Binding-site contacts:
Ligand atom C8 contacts residue ASN386 of chain 1.A at 3.7 Å.
Ligand atom C6 contacts residue TYR393 of chain 1.A at 4.4 Å (hydrophobic).
Ligand atom C5 contacts residue ASN386 of chain 1.A at 3.7 Å.
Ligand atom O6 contacts residue SER388 of chain 1.A at 3.7 Å.
Ligand atom C5 contacts residue TYR378 of chain 1.A at 4.2 Å (hydrophobic).
Ligand atom C7 contacts residue GLN382 of chain 1.A at 3.7 Å.
Ligand atom C6 contacts residue TYR378 of chain 1.A at 3.7 Å (hydrophobic).
Ligand atom N2 contacts residue GLN382 of chain 1.A at 4.1 Å.
Ligand atom C2 contacts residue TYR378 of chain 1.A at 4.4 Å (hydrophobic).
Ligand atom C1 contacts residue ASN386 of chain 1.A at 1.5 Å.
Ligand atom C2 contacts residue ASN386 of chain 1.A at 2.5 Å.
Ligand atom C6 contacts residue SER388 of chain 1.A at 4.4 Å.
Ligand atom C1 contacts residue TYR378 of chain 1.A at 3.9 Å (hydrophobic).
Ligand atom C3 contacts residue ASN386 of chain 1.A at 3.8 Å.
Ligand atom O6 contacts residue TYR393 of chain 1.A at 4.1 Å.
Ligand atom C3 contacts residue TYR378 of chain 1.A at 4.2 Å (hydrophobic).
Ligand atom C1 contacts residue MET389 of chain 1.A at 4.2 Å (hydrophobic).
Ligand atom O6 contacts residue ASP392 of chain 1.A at 3.4 Å.
Ligand atom C2 contacts residue GLN382 of chain 1.A at 3.9 Å.
Ligand atom O5 contacts residue MET389 of chain 1.A at 3.6 Å.
Ligand atom C7 contacts residue ASN386 of chain 1.A at 3.5 Å.
Ligand atom C4 contacts residue TYR378 of chain 1.A at 4.0 Å (hydrophobic).
Ligand atom C1 contacts residue GLN382 of chain 1.A at 3.8 Å.
Ligand atom C5 contacts residue SER388 of chain 1.A at 3.9 Å.
Ligand atom C8 contacts residue GLU381 of chain 1.A at 3.7 Å.
Ligand atom O5 contacts residue TYR378 of chain 1.A at 4.1 Å.
Ligand atom O7 contacts residue GLN382 of chain 1.A at 3.3 Å.
Ligand atom C1 contacts residue SER388 of chain 1.A at 4.3 Å.
Ligand atom N2 contacts residue ASN386 of chain 1.A at 3.0 Å (h-bond).
Ligand atom O7 contacts residue ASN386 of chain 1.A at 4.3 Å.
Ligand atom C6 contacts residue MET389 of chain 1.A at 4.4 Å (hydrophobic).
Ligand atom O7 contacts residue GLU381 of chain 1.A at 4.3 Å.
Ligand atom C8 contacts residue GLN382 of chain 1.A at 3.6 Å.
Ligand atom O5 contacts residue SER388 of chain 1.A at 4.1 Å.
Ligand atom O5 contacts residue ASN386 of chain 1.A at 2.4 Å (h-bond).
Ligand atom C4 contacts residue ASN386 of chain 1.A at 4.2 Å.
Ligand atom C6 contacts residue GLN382 of chain 1.A at 3.9 Å.
Ligand atom O6 contacts residue MET389 of chain 1.A at 3.1 Å.
Ligand atom N2 contacts residue TYR378 of chain 1.A at 4.3 Å.
Ligand atom O6 contacts residue GLN382 of chain 1.A at 3.0 Å (h-bond).

Sequence of chain 1.A:
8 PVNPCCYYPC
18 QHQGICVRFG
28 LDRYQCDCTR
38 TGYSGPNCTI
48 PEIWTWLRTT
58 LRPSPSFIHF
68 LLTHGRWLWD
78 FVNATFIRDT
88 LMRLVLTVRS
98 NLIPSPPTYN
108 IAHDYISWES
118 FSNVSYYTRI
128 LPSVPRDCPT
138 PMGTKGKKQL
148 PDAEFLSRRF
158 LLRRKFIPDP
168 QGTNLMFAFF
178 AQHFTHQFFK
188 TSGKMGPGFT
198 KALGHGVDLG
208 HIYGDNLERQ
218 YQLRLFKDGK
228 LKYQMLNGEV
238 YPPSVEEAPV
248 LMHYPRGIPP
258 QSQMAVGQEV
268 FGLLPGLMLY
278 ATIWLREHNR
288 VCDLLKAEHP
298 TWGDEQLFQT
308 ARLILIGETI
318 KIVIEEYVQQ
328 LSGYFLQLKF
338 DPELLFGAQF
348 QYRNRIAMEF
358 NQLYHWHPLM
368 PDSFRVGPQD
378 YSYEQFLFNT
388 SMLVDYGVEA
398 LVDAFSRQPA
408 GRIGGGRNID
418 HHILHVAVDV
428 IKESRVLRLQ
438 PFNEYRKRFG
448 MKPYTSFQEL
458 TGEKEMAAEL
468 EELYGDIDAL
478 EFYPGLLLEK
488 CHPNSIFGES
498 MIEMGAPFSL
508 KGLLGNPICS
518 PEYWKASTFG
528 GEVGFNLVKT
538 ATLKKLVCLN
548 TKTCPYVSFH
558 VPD

The protein below binds the small molecule below.
Small molecule (SMILES): CC(=O)N[C@H]1[C@H](O[C@H]2[C@H](O)[C@@H](NC(C)=O)CO[C@@H]2CO)O[C@H](CO)[C@@H](O)[C@@H]1O